The protein below binds the small molecule below.
Small molecule (SMILES): CC(=O)N[C@@H]1[C@@H](O)[C@H](O)[C@@H](CO)O[C@H]1O

Sequence of chain 1.E:
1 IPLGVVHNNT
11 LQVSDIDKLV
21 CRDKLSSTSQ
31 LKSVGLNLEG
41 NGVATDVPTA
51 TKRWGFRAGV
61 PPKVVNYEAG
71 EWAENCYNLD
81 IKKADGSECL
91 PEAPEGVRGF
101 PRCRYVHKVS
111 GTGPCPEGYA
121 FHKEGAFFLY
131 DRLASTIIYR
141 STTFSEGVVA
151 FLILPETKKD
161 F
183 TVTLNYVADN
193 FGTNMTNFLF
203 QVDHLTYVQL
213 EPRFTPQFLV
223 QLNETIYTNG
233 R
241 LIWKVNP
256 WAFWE

Binding-site contacts:
Ligand atom C3 contacts residue ASN196 of chain 1.E at 3.8 Å.
Ligand atom C2 contacts residue ASN196 of chain 1.E at 2.5 Å.
Ligand atom C1 contacts residue ASN196 of chain 1.E at 1.4 Å.
Ligand atom C7 contacts residue ASN196 of chain 1.E at 3.9 Å.
Ligand atom C5 contacts residue ASN196 of chain 1.E at 3.7 Å.
Ligand atom O5 contacts residue ASN196 of chain 1.E at 2.4 Å (h-bond).
Ligand atom C8 contacts residue THR195 of chain 1.E at 4.2 Å.
Ligand atom C4 contacts residue ASN196 of chain 1.E at 4.3 Å.
Ligand atom O7 contacts residue ASN196 of chain 1.E at 4.4 Å.
Ligand atom N2 contacts residue ASN196 of chain 1.E at 2.9 Å (h-bond).